This protein binds this small molecule.
Small molecule (SMILES): NNC(=O)c1[nH]c2ccc(S(N)(=O)=O)cc2c1-c1ccccc1

Binding-site contacts:
Ligand atom CAM contacts residue THR199 of chain 1.A at 3.6 Å.
Ligand atom CAA contacts residue TRP5 of chain 1.A at 3.8 Å (hydrophobic).
Ligand atom CAB contacts residue HIS64 of chain 1.A at 3.6 Å.
Ligand atom NAR contacts residue ASN62 of chain 1.A at 2.8 Å (h-bond).
Ligand atom NAW contacts residue GLN92 of chain 1.A at 3.6 Å.
Ligand atom CAO contacts residue GLN92 of chain 1.A at 3.6 Å.
Ligand atom OAD contacts residue TRP208 of chain 1.A at 3.7 Å.
Ligand atom NAQ contacts residue ASN62 of chain 1.A at 3.5 Å (h-bond).
Ligand atom OAD contacts residue HIS94 of chain 1.A at 3.4 Å.
Ligand atom CAC contacts residue ALA65 of chain 1.A at 3.9 Å (hydrophobic).
Ligand atom OAS contacts residue LEU197 of chain 1.A at 3.4 Å.
Ligand atom CAF contacts residue THR199 of chain 1.A at 3.7 Å.
Ligand atom OAD contacts residue ZN1 of chain 1.B at 3.2 Å.
Ligand atom SAJ contacts residue ZN1 of chain 1.B at 3.3 Å.
Ligand atom CAE contacts residue THR199 of chain 1.A at 3.8 Å.
Ligand atom OAD contacts residue VAL121 of chain 1.A at 3.8 Å.
Ligand atom CAC contacts residue HIS94 of chain 1.A at 3.8 Å.
Ligand atom CAA contacts residue THR199 of chain 1.A at 3.8 Å.
Ligand atom OAS contacts residue TRP208 of chain 1.A at 3.5 Å.
Ligand atom NAI contacts residue HIS96 of chain 1.A at 3.6 Å (h-bond).
Ligand atom OAS contacts residue THR198 of chain 1.A at 2.7 Å (h-bond).
Ligand atom CAL contacts residue THR199 of chain 1.A at 3.5 Å.
Ligand atom CAT contacts residue LEU197 of chain 1.A at 3.8 Å (hydrophobic).
Ligand atom NAR contacts residue GLN92 of chain 1.A at 3.8 Å.
Ligand atom CAN contacts residue THR199 of chain 1.A at 3.8 Å.
Ligand atom NAI contacts residue HIS119 of chain 1.A at 3.3 Å (h-bond).
Ligand atom CAL contacts residue HIS94 of chain 1.A at 3.2 Å.
Ligand atom CAT contacts residue VAL121 of chain 1.A at 3.9 Å (hydrophobic).
Ligand atom NAI contacts residue THR198 of chain 1.A at 3.0 Å (h-bond).
Ligand atom CAA contacts residue HIS64 of chain 1.A at 3.6 Å.
Ligand atom CAG contacts residue HIS94 of chain 1.A at 3.6 Å.
Ligand atom OAD contacts residue VAL142 of chain 1.A at 3.4 Å.
Ligand atom OAD contacts residue HIS119 of chain 1.A at 3.4 Å (h-bond).
Ligand atom CAB contacts residue THR199 of chain 1.A at 3.7 Å.
Ligand atom NAQ contacts residue ASN67 of chain 1.A at 2.9 Å (h-bond).
Ligand atom NAI contacts residue ZN1 of chain 1.B at 2.0 Å.
Ligand atom CAK contacts residue HIS94 of chain 1.A at 3.5 Å.
Ligand atom NAI contacts residue HIS94 of chain 1.A at 3.1 Å (h-bond).
Ligand atom CAC contacts residue THR199 of chain 1.A at 3.8 Å.
Ligand atom NAR contacts residue ASN67 of chain 1.A at 2.4 Å (h-bond).

Sequence of chain 1.A:
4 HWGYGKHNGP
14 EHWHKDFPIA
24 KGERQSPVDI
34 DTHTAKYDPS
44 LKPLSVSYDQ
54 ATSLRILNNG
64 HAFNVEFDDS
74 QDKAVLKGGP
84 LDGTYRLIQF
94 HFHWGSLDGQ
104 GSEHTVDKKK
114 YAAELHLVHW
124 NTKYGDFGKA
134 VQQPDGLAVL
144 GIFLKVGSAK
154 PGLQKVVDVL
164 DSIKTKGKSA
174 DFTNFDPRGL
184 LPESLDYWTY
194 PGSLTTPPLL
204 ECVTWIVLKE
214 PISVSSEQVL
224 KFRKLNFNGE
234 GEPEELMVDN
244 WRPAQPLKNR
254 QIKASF